Sequence of chain 1.I:
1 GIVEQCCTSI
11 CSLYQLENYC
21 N

Sequence of chain 1.J:
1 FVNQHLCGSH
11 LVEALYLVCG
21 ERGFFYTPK

Binding-site contacts:
Ligand atom C3 contacts residue HIS5 of chain 1.B at 3.4 Å.
Ligand atom O1 contacts residue LEU11 of chain 1.J at 4.2 Å.
Ligand atom C2 contacts residue LEU11 of chain 1.J at 4.2 Å (hydrophobic).
Ligand atom C4 contacts residue HIS10 of chain 1.J at 4.0 Å.
Ligand atom C6 contacts residue CYS6 of chain 1.I at 3.3 Å (hydrophobic).
Ligand atom C6 contacts residue CYS7 of chain 1.J at 4.0 Å (hydrophobic).
Ligand atom C4 contacts residue LEU11 of chain 1.J at 4.0 Å (hydrophobic).
Ligand atom C5 contacts residue HIS5 of chain 1.B at 4.3 Å.
Ligand atom O1 contacts residue ILE10 of chain 1.I at 3.6 Å.
Ligand atom C1 contacts residue CYS6 of chain 1.I at 3.4 Å (hydrophobic).
Ligand atom C5 contacts residue CYS7 of chain 1.J at 4.2 Å (hydrophobic).
Ligand atom C2 contacts residue ILE10 of chain 1.I at 4.2 Å (hydrophobic).
Ligand atom C2 contacts residue CYS11 of chain 1.I at 3.7 Å (hydrophobic).
Ligand atom O1 contacts residue SER9 of chain 1.I at 3.8 Å.
Ligand atom O3 contacts residue LEU16 of chain 1.I at 4.2 Å.
Ligand atom C1 contacts residue HIS5 of chain 1.B at 4.4 Å.
Ligand atom C4 contacts residue LEU6 of chain 1.B at 4.5 Å (hydrophobic).
Ligand atom C5 contacts residue HIS10 of chain 1.J at 4.0 Å.
Ligand atom O1 contacts residue CYS11 of chain 1.I at 2.9 Å (h-bond).
Ligand atom C5 contacts residue LEU11 of chain 1.J at 3.7 Å (hydrophobic).
Ligand atom C5 contacts residue LEU6 of chain 1.B at 4.0 Å (hydrophobic).
Ligand atom C6 contacts residue LEU11 of chain 1.J at 3.5 Å (hydrophobic).
Ligand atom O3 contacts residue LEU17 of chain 1.D at 3.5 Å.
Ligand atom C4 contacts residue HIS5 of chain 1.B at 3.8 Å.
Ligand atom C1 contacts residue CYS11 of chain 1.I at 3.9 Å (hydrophobic).
Ligand atom C1 contacts residue LEU11 of chain 1.J at 3.7 Å (hydrophobic).
Ligand atom O3 contacts residue HIS5 of chain 1.B at 3.2 Å (h-bond).
Ligand atom O1 contacts residue CYS6 of chain 1.I at 2.6 Å (h-bond).
Ligand atom C2 contacts residue HIS5 of chain 1.B at 3.9 Å.
Ligand atom O3 contacts residue ALA14 of chain 1.J at 3.6 Å.
Ligand atom O1 contacts residue VAL2 of chain 1.B at 4.3 Å.
Ligand atom C3 contacts residue ALA14 of chain 1.J at 4.4 Å (hydrophobic).
Ligand atom C3 contacts residue LEU11 of chain 1.J at 4.3 Å (hydrophobic).
Ligand atom C6 contacts residue VAL2 of chain 1.B at 4.5 Å (hydrophobic).

This protein binds this small molecule.
Small molecule (SMILES): Oc1cccc(O)c1

Sequence of chain 1.B:
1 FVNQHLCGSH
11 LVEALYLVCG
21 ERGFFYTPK

Sequence of chain 1.D:
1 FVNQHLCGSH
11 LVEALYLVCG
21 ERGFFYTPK